Sequence of chain 1.A:
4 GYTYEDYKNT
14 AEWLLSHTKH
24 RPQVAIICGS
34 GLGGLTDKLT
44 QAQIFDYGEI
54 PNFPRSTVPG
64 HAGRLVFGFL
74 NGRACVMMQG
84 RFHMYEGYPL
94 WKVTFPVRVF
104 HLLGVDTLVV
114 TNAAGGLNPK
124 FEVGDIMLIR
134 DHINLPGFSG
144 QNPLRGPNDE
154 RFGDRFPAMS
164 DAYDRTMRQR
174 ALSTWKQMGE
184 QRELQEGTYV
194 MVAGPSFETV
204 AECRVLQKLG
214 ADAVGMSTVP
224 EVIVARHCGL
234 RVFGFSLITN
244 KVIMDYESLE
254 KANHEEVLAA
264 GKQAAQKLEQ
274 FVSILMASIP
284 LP

This protein binds this small molecule.
Small molecule (SMILES): O=c1[nH]cnc2c(Sc3ccc(Br)cc3/C=C/P(=O)(O)O)c[nH]c12

Binding-site contacts:
Ligand atom C2 contacts residue GLU201 of chain 1.A at 3.2 Å.
Ligand atom N3 contacts residue ALA117 of chain 1.A at 3.8 Å.
Ligand atom C4 contacts residue GLY118 of chain 1.A at 3.6 Å.
Ligand atom N1 contacts residue VAL217 of chain 1.A at 3.7 Å.
Ligand atom N1 contacts residue PHE200 of chain 1.A at 3.8 Å.
Ligand atom C2 contacts residue MET219 of chain 1.A at 3.7 Å (hydrophobic).
Ligand atom C13 contacts residue SER33 of chain 1.A at 3.8 Å.
Ligand atom N1 contacts residue GLU201 of chain 1.A at 2.7 Å (salt-bridge).
Ligand atom C9 contacts residue SER33 of chain 1.A at 3.6 Å.
Ligand atom O4 contacts residue VAL245 of chain 1.A at 3.6 Å.
Ligand atom C3 contacts residue VAL217 of chain 1.A at 3.6 Å (hydrophobic).
Ligand atom C6 contacts residue ASN243 of chain 1.A at 3.8 Å.
Ligand atom N3 contacts residue ASN243 of chain 1.A at 2.9 Å (h-bond).
Ligand atom O4 contacts residue GLY118 of chain 1.A at 3.6 Å.
Ligand atom C10 contacts residue VAL260 of chain 1.A at 3.6 Å (hydrophobic).
Ligand atom S1 contacts residue ALA116 of chain 1.A at 3.7 Å.
Ligand atom C2 contacts residue VAL217 of chain 1.A at 3.7 Å (hydrophobic).
Ligand atom C14 contacts residue HIS86 of chain 1.A at 3.5 Å.
Ligand atom C14 contacts residue SER33 of chain 1.A at 3.3 Å.
Ligand atom O1 contacts residue ARG84 of chain 1.A at 2.9 Å (salt-bridge).
Ligand atom C11 contacts residue VAL260 of chain 1.A at 3.7 Å (hydrophobic).
Ligand atom P1 contacts residue HIS86 of chain 1.A at 3.6 Å.
Ligand atom O3 contacts residue GLY32 of chain 1.A at 3.3 Å.
Ligand atom N2 contacts residue MET219 of chain 1.A at 3.4 Å.
Ligand atom O2 contacts residue SER220 of chain 1.A at 2.4 Å (h-bond).
Ligand atom O4 contacts residue ASN243 of chain 1.A at 2.9 Å (h-bond).
Ligand atom N2 contacts residue GLY218 of chain 1.A at 3.7 Å.
Ligand atom C4 contacts residue PHE200 of chain 1.A at 3.6 Å (hydrophobic).
Ligand atom O1 contacts residue HIS86 of chain 1.A at 2.9 Å (h-bond).
Ligand atom C6 contacts residue THR242 of chain 1.A at 3.8 Å.
Ligand atom O2 contacts residue ASN115 of chain 1.A at 3.5 Å.
Ligand atom P1 contacts residue SER220 of chain 1.A at 3.8 Å.
Ligand atom N3 contacts residue GLY118 of chain 1.A at 3.5 Å (h-bond).
Ligand atom C1 contacts residue PHE200 of chain 1.A at 3.7 Å (hydrophobic).
Ligand atom O3 contacts residue ASN115 of chain 1.A at 3.3 Å.
Ligand atom C1 contacts residue GLU201 of chain 1.A at 3.7 Å.
Ligand atom O4 contacts residue GLU201 of chain 1.A at 3.8 Å.
Ligand atom O3 contacts residue SER33 of chain 1.A at 3.0 Å (h-bond).
Ligand atom O3 contacts residue ALA116 of chain 1.A at 2.9 Å (h-bond).
Ligand atom N2 contacts residue VAL217 of chain 1.A at 3.6 Å.